Sequence of chain 1.B:
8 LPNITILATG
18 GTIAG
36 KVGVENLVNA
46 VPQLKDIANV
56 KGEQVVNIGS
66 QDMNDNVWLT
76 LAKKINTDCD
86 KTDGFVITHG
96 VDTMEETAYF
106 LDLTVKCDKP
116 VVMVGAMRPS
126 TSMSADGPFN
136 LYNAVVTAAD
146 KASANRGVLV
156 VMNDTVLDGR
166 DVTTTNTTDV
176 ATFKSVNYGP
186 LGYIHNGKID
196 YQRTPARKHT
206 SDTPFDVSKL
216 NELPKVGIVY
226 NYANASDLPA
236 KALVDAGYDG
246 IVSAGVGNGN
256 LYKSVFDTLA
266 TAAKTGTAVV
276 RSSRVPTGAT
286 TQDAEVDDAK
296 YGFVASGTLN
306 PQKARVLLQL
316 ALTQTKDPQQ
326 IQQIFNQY

Sequence of chain 1.A:
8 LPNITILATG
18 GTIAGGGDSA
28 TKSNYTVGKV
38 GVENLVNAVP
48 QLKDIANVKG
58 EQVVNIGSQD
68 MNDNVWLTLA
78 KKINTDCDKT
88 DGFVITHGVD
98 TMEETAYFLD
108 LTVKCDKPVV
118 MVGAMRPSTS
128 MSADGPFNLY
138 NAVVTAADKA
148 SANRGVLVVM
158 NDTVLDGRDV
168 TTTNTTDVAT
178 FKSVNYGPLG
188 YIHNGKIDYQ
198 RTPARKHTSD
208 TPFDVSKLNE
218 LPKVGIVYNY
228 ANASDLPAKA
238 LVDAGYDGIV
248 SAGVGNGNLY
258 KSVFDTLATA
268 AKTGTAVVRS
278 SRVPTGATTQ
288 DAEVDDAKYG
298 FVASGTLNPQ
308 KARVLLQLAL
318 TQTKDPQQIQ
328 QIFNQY

Binding-site contacts:
Ligand atom CB contacts residue THR19 of chain 1.A at 3.0 Å.
Ligand atom O contacts residue ASP97 of chain 1.A at 2.9 Å (salt-bridge).
Ligand atom CA contacts residue ASP97 of chain 1.A at 3.6 Å.
Ligand atom N contacts residue GLN66 of chain 1.A at 2.9 Å (h-bond).
Ligand atom O contacts residue VAL96 of chain 1.A at 3.1 Å (h-bond).
Ligand atom C contacts residue ASP97 of chain 1.A at 3.8 Å.
Ligand atom CA contacts residue GLN66 of chain 1.A at 3.8 Å.
Ligand atom OXT contacts residue GLN66 of chain 1.A at 3.6 Å.
Ligand atom OD1 contacts residue ALA121 of chain 1.A at 3.6 Å (h-bond).
Ligand atom OXT contacts residue GLY95 of chain 1.A at 3.1 Å.
Ligand atom OXT contacts residue GLY64 of chain 1.A at 3.3 Å.
Ligand atom OXT contacts residue SER65 of chain 1.A at 2.8 Å (h-bond).
Ligand atom OXT contacts residue VAL34 of chain 1.A at 3.6 Å.
Ligand atom N contacts residue ASN255 of chain 1.B at 3.5 Å (h-bond).
Ligand atom CG contacts residue THR19 of chain 1.A at 2.7 Å.
Ligand atom OXT contacts residue GLY18 of chain 1.A at 3.2 Å.
Ligand atom N contacts residue ASP97 of chain 1.A at 2.7 Å (salt-bridge).
Ligand atom N contacts residue GLU290 of chain 1.B at 2.8 Å (salt-bridge).
Ligand atom CG contacts residue ALA121 of chain 1.A at 3.6 Å (hydrophobic).
Ligand atom OD1 contacts residue THR19 of chain 1.A at 3.0 Å (h-bond).
Ligand atom CB contacts residue TYR32 of chain 1.A at 3.7 Å (hydrophobic).
Ligand atom ND2 contacts residue THR19 of chain 1.A at 3.0 Å (h-bond).
Ligand atom C contacts residue VAL96 of chain 1.A at 3.7 Å (hydrophobic).
Ligand atom ND2 contacts residue ALA121 of chain 1.A at 2.8 Å (h-bond).
Ligand atom CA contacts residue GLU290 of chain 1.B at 3.6 Å.
Ligand atom O contacts residue GLN66 of chain 1.A at 4.0 Å.
Ligand atom ND2 contacts residue MET122 of chain 1.A at 3.9 Å.
Ligand atom OD1 contacts residue GLY95 of chain 1.A at 3.3 Å.
Ligand atom C contacts residue GLY95 of chain 1.A at 3.3 Å.
Ligand atom CB contacts residue GLU290 of chain 1.B at 3.9 Å.
Ligand atom CB contacts residue ASP97 of chain 1.A at 3.2 Å.
Ligand atom O contacts residue SER65 of chain 1.A at 2.4 Å (h-bond).
Ligand atom OD1 contacts residue VAL96 of chain 1.A at 2.9 Å (h-bond).
Ligand atom ND2 contacts residue VAL96 of chain 1.A at 3.6 Å.
Ligand atom CA contacts residue THR19 of chain 1.A at 3.2 Å.
Ligand atom OXT contacts residue THR19 of chain 1.A at 3.9 Å.
Ligand atom C contacts residue GLN66 of chain 1.A at 3.6 Å.
Ligand atom O contacts residue GLY95 of chain 1.A at 3.2 Å.
Ligand atom CG contacts residue VAL96 of chain 1.A at 3.4 Å (hydrophobic).
Ligand atom C contacts residue SER65 of chain 1.A at 3.4 Å.

This small molecule binds to this protein.
Small molecule (SMILES): NC(=O)C[C@H](N)C(=O)O